This protein binds this small molecule.
Small molecule (SMILES): C[C@H](Nc1nccc(Nc2cc(C3CC3)[nH]n2)n1)c1ccc2[nH]ccc2n1

Binding-site contacts:
Ligand atom C7 contacts residue LEU149 of chain 1.A at 4.0 Å (hydrophobic).
Ligand atom N25 contacts residue LEU100 of chain 1.A at 3.8 Å.
Ligand atom N12 contacts residue ASN147 of chain 1.A at 3.7 Å.
Ligand atom N25 contacts residue LEU149 of chain 1.A at 3.6 Å.
Ligand atom C17 contacts residue ILE29 of chain 1.A at 4.1 Å (hydrophobic).
Ligand atom N27 contacts residue TYR99 of chain 1.A at 3.5 Å.
Ligand atom N16 contacts residue ILE29 of chain 1.A at 4.0 Å.
Ligand atom C10 contacts residue THR159 of chain 1.A at 3.9 Å.
Ligand atom C22 contacts residue LEU100 of chain 1.A at 3.6 Å (hydrophobic).
Ligand atom C7 contacts residue ASP146 of chain 1.A at 3.4 Å.
Ligand atom N25 contacts residue ALA50 of chain 1.A at 3.7 Å.
Ligand atom C18 contacts residue TYR99 of chain 1.A at 3.9 Å (hydrophobic).
Ligand atom N27 contacts residue LEU100 of chain 1.A at 2.8 Å (h-bond).
Ligand atom C19 contacts residue TYR99 of chain 1.A at 4.1 Å (hydrophobic).
Ligand atom C11 contacts residue ASN147 of chain 1.A at 3.4 Å.
Ligand atom N25 contacts residue GLU98 of chain 1.A at 2.7 Å (salt-bridge).
Ligand atom C5 contacts residue LEU149 of chain 1.A at 4.1 Å (hydrophobic).
Ligand atom C18 contacts residue LEU100 of chain 1.A at 3.5 Å (hydrophobic).
Ligand atom C11 contacts residue ASP146 of chain 1.A at 3.7 Å.
Ligand atom C22 contacts residue LEU149 of chain 1.A at 3.6 Å (hydrophobic).
Ligand atom C19 contacts residue LEU100 of chain 1.A at 3.5 Å (hydrophobic).
Ligand atom C24 contacts residue ALA50 of chain 1.A at 3.8 Å (hydrophobic).
Ligand atom N21 contacts residue TYR99 of chain 1.A at 3.8 Å.
Ligand atom C24 contacts residue GLU98 of chain 1.A at 3.9 Å.
Ligand atom C6 contacts residue LEU149 of chain 1.A at 3.7 Å (hydrophobic).
Ligand atom N27 contacts residue GLU98 of chain 1.A at 3.4 Å (salt-bridge).
Ligand atom N25 contacts residue TYR99 of chain 1.A at 3.8 Å.
Ligand atom C23 contacts residue LEU149 of chain 1.A at 3.5 Å (hydrophobic).
Ligand atom N21 contacts residue LEU100 of chain 1.A at 2.7 Å (h-bond).
Ligand atom C24 contacts residue LEU149 of chain 1.A at 3.5 Å (hydrophobic).
Ligand atom C22 contacts residue TYR99 of chain 1.A at 4.0 Å (hydrophobic).
Ligand atom N27 contacts residue LEU149 of chain 1.A at 3.6 Å.
Ligand atom C1 contacts residue VAL37 of chain 1.A at 3.8 Å (hydrophobic).
Ligand atom N12 contacts residue ASP146 of chain 1.A at 2.6 Å (salt-bridge).
Ligand atom C11 contacts residue THR159 of chain 1.A at 3.4 Å.
Ligand atom C30 contacts residue LEU149 of chain 1.A at 4.0 Å (hydrophobic).
Ligand atom C6 contacts residue SER104 of chain 1.A at 4.1 Å.
Ligand atom C18 contacts residue GLY103 of chain 1.A at 4.0 Å.
Ligand atom N12 contacts residue THR159 of chain 1.A at 4.0 Å.
Ligand atom C6 contacts residue ASP146 of chain 1.A at 3.7 Å.

Sequence of chain 1.A:
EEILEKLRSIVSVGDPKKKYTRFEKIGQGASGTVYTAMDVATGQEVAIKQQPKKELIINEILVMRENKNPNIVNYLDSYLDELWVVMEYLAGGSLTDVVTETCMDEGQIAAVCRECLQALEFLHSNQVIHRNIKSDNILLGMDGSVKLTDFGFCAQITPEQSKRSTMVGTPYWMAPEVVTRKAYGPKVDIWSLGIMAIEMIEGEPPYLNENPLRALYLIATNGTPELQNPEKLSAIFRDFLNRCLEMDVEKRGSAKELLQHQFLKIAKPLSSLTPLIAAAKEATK